Sequence of chain 2.A:
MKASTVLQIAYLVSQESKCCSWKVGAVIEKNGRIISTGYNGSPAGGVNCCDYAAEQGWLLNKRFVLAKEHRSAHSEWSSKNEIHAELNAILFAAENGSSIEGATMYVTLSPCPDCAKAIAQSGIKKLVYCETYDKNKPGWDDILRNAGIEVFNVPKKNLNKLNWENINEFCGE

Binding-site contacts:
Ligand atom O2 contacts residue ASN40 of chain 2.A at 3.4 Å.
Ligand atom O4' contacts residue ASN40 of chain 2.A at 3.6 Å (h-bond).
Ligand atom O4 contacts residue HIS104 of chain 2.A at 3.6 Å (h-bond).
Ligand atom C3' contacts residue SER98 of chain 2.A at 3.4 Å.
Ligand atom N3 contacts residue GLU106 of chain 2.A at 2.8 Å (salt-bridge).
Ligand atom C2 contacts residue HIS104 of chain 2.A at 3.6 Å.
Ligand atom OP1 contacts residue LYS155 of chain 2.A at 3.5 Å.
Ligand atom O4' contacts residue VAL24 of chain 2.A at 3.6 Å.
Ligand atom O3' contacts residue GLU102 of chain 2.A at 3.5 Å (salt-bridge).
Ligand atom OP1 contacts residue TYR153 of chain 2.A at 2.6 Å (h-bond).
Ligand atom O3' contacts residue ASN40 of chain 2.A at 2.9 Å (h-bond).
Ligand atom O4 contacts residue GLU106 of chain 2.A at 2.6 Å (salt-bridge).
Ligand atom C2' contacts residue HIS104 of chain 2.A at 3.3 Å.
Ligand atom O4 contacts residue CYS132 of chain 2.A at 2.9 Å (h-bond).
Ligand atom O2 contacts residue HIS104 of chain 2.A at 3.1 Å.
Ligand atom O2 contacts residue ALA105 of chain 2.A at 3.0 Å (h-bond).
Ligand atom P contacts residue SER95 of chain 2.A at 3.5 Å.
Ligand atom O5' contacts residue HIS94 of chain 2.A at 3.4 Å.
Ligand atom O5' contacts residue SER21 of chain 2.A at 3.3 Å (h-bond).
Ligand atom O4 contacts residue PRO131 of chain 2.A at 3.3 Å.
Ligand atom O3' contacts residue SER98 of chain 2.A at 3.4 Å (h-bond).
Ligand atom OP2 contacts residue SER95 of chain 2.A at 3.0 Å (h-bond).
Ligand atom P contacts residue TYR153 of chain 2.A at 3.6 Å.
Ligand atom N3 contacts residue VAL24 of chain 2.A at 3.6 Å.
Ligand atom C2 contacts residue VAL24 of chain 2.A at 3.5 Å (hydrophobic).
Ligand atom C4 contacts residue GLU106 of chain 2.A at 3.1 Å.
Ligand atom P contacts residue SER21 of chain 2.A at 3.5 Å.
Ligand atom OP3 contacts residue ARG91 of chain 2.A at 3.2 Å (salt-bridge).
Ligand atom OP1 contacts residue ARG91 of chain 2.A at 2.8 Å (salt-bridge).
Ligand atom OP3 contacts residue SER95 of chain 2.A at 3.4 Å (h-bond).
Ligand atom O4 contacts residue ZN1 of chain 2.B at 2.2 Å.
Ligand atom C6 contacts residue HIS104 of chain 2.A at 3.6 Å.
Ligand atom OP3 contacts residue SER21 of chain 2.A at 2.7 Å (h-bond).
Ligand atom P contacts residue HIS94 of chain 2.A at 3.6 Å.
Ligand atom OP2 contacts residue HIS94 of chain 2.A at 3.6 Å.
Ligand atom OP3 contacts residue HIS94 of chain 2.A at 2.8 Å (h-bond).
Ligand atom O3' contacts residue CYS19 of chain 2.A at 3.1 Å (h-bond).
Ligand atom C4 contacts residue ZN1 of chain 2.B at 3.3 Å.
Ligand atom N1 contacts residue VAL24 of chain 2.A at 3.6 Å.
Ligand atom C5' contacts residue TYR153 of chain 2.A at 3.4 Å (hydrophobic).

The protein below binds the small molecule below.
Small molecule (SMILES): O=C1N[C@H](O)C=CN1[C@H]1C[C@H](O)[C@@H](COP(=O)(O)O)O1